This small molecule binds to this protein.
Small molecule (SMILES): CC(=O)N[C@@H]1[C@@H](O)[C@H](O)[C@@H](CO)O[C@H]1O

Sequence of chain 1.D:
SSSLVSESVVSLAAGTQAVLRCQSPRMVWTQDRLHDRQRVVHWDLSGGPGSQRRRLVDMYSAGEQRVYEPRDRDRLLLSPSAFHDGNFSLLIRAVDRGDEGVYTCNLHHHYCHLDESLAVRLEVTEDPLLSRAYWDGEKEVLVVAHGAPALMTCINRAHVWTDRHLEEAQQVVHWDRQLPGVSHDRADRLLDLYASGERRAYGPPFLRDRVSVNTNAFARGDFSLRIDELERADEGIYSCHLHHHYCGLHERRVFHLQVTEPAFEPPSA

Binding-site contacts:
Ligand atom O6 contacts residue LEU151 of chain 1.D at 3.4 Å.
Ligand atom C5 contacts residue ASN87 of chain 1.D at 3.7 Å.
Ligand atom C8 contacts residue ILE155 of chain 1.D at 3.7 Å (hydrophobic).
Ligand atom C7 contacts residue ASN87 of chain 1.D at 3.8 Å.
Ligand atom C3 contacts residue ASN87 of chain 1.D at 3.8 Å.
Ligand atom O7 contacts residue ASN87 of chain 1.D at 4.1 Å.
Ligand atom C5 contacts residue LEU151 of chain 1.D at 3.8 Å (hydrophobic).
Ligand atom C4 contacts residue LEU151 of chain 1.D at 4.0 Å (hydrophobic).
Ligand atom O5 contacts residue ASN87 of chain 1.D at 2.3 Å (h-bond).
Ligand atom C6 contacts residue SER89 of chain 1.D at 3.6 Å.
Ligand atom C7 contacts residue ILE155 of chain 1.D at 4.3 Å (hydrophobic).
Ligand atom O6 contacts residue SER89 of chain 1.D at 2.8 Å (h-bond).
Ligand atom C5 contacts residue SER89 of chain 1.D at 3.3 Å.
Ligand atom O6 contacts residue LEU91 of chain 1.D at 4.0 Å.
Ligand atom C3 contacts residue LEU151 of chain 1.D at 4.2 Å (hydrophobic).
Ligand atom N2 contacts residue ILE155 of chain 1.D at 4.1 Å.
Ligand atom C1 contacts residue ASN87 of chain 1.D at 1.4 Å.
Ligand atom C6 contacts residue LEU151 of chain 1.D at 3.7 Å (hydrophobic).
Ligand atom O4 contacts residue LEU151 of chain 1.D at 3.3 Å.
Ligand atom O5 contacts residue SER89 of chain 1.D at 2.8 Å (h-bond).
Ligand atom C6 contacts residue LEU91 of chain 1.D at 4.2 Å (hydrophobic).
Ligand atom C1 contacts residue SER89 of chain 1.D at 3.3 Å.
Ligand atom C4 contacts residue ASN87 of chain 1.D at 4.2 Å.
Ligand atom N2 contacts residue ASN87 of chain 1.D at 2.9 Å (h-bond).
Ligand atom C2 contacts residue ASN87 of chain 1.D at 2.4 Å.